Binding-site contacts:
Ligand atom OP1 contacts residue LYS18 of chain 1.B at 3.3 Å (salt-bridge).
Ligand atom C6 contacts residue TYR58 of chain 4.B at 3.5 Å (hydrophobic).
Ligand atom C2 contacts residue TRP21 of chain 2.B at 3.8 Å (hydrophobic).
Ligand atom O3' contacts residue TYR19 of chain 1.B at 3.0 Å (h-bond).
Ligand atom O4' contacts residue TRP21 of chain 2.B at 3.6 Å.
Ligand atom C5 contacts residue TRP21 of chain 2.B at 3.4 Å (hydrophobic).
Ligand atom O2' contacts residue TYR19 of chain 1.B at 3.4 Å.
Ligand atom N1 contacts residue TRP21 of chain 2.B at 3.5 Å.
Ligand atom OP2 contacts residue ARG202 of chain 4.A at 2.5 Å (salt-bridge).
Ligand atom C2' contacts residue ARG55 of chain 4.B at 3.6 Å.
Ligand atom O4' contacts residue CYS203 of chain 4.A at 3.5 Å (h-bond).
Ligand atom O4 contacts residue ASN205 of chain 4.A at 3.4 Å (h-bond).
Ligand atom OP1 contacts residue TYR19 of chain 1.B at 3.1 Å (h-bond).
Ligand atom OP2 contacts residue THR17 of chain 2.B at 3.2 Å.
Ligand atom N3 contacts residue TRP21 of chain 2.B at 3.8 Å.
Ligand atom O6 contacts residue TYR58 of chain 4.B at 3.0 Å (h-bond).
Ligand atom P contacts residue ARG202 of chain 4.A at 3.8 Å.
Ligand atom O2' contacts residue ARG55 of chain 4.B at 2.7 Å (salt-bridge).
Ligand atom C5' contacts residue ARG202 of chain 4.A at 3.0 Å.
Ligand atom O4 contacts residue ARG68 of chain 4.B at 3.7 Å.
Ligand atom O2 contacts residue ARG55 of chain 4.B at 3.2 Å (salt-bridge).
Ligand atom C1' contacts residue TRP21 of chain 2.B at 3.7 Å (hydrophobic).
Ligand atom N1 contacts residue ALA56 of chain 4.B at 3.2 Å (h-bond).
Ligand atom OP2 contacts residue MET15 of chain 2.B at 3.5 Å.
Ligand atom N1 contacts residue TYR58 of chain 4.B at 3.6 Å.
Ligand atom C1' contacts residue ARG55 of chain 4.B at 3.4 Å.
Ligand atom O3' contacts residue ARG55 of chain 4.B at 3.6 Å.
Ligand atom N3 contacts residue ARG55 of chain 4.B at 3.5 Å (salt-bridge).
Ligand atom N2 contacts residue ARG55 of chain 4.B at 3.7 Å.
Ligand atom O2' contacts residue THR17 of chain 2.B at 3.3 Å (h-bond).
Ligand atom C6 contacts residue TRP21 of chain 2.B at 3.3 Å (hydrophobic).
Ligand atom O4 contacts residue TRP21 of chain 2.B at 3.6 Å.
Ligand atom P contacts residue TYR19 of chain 1.B at 3.7 Å.
Ligand atom C4 contacts residue ARG68 of chain 4.B at 3.7 Å.
Ligand atom N2 contacts residue THR17 of chain 2.B at 3.8 Å.
Ligand atom O2 contacts residue TYR58 of chain 4.B at 3.8 Å.
Ligand atom N3 contacts residue ASN205 of chain 4.A at 3.7 Å.
Ligand atom C4 contacts residue TRP21 of chain 2.B at 3.7 Å (hydrophobic).
Ligand atom C2 contacts residue ALA56 of chain 4.B at 3.7 Å (hydrophobic).
Ligand atom N2 contacts residue ALA56 of chain 4.B at 3.3 Å (h-bond).

Sequence of chain 4.B:
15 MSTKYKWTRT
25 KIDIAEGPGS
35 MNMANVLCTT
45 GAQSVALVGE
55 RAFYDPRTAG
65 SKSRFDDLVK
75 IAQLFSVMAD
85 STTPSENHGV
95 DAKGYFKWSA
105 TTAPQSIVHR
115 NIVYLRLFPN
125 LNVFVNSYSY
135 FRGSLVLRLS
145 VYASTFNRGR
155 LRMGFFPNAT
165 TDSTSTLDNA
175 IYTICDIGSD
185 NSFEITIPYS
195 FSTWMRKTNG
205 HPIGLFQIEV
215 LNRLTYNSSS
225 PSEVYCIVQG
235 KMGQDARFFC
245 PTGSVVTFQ

Sequence of chain 1.B:
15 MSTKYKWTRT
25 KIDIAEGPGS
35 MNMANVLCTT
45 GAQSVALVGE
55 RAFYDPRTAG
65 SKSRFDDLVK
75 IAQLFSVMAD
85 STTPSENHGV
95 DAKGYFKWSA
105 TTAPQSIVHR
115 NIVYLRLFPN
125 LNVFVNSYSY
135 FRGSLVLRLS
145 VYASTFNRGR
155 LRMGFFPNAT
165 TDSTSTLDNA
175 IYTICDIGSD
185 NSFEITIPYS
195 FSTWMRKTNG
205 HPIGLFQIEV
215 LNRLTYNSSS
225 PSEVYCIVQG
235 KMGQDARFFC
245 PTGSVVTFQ

The small molecule below binds the protein below.
Small molecule (SMILES): Nc1nc(=O)c2ncn([C@@H]3O[C@H](CO)[C@@H](O[P](=O)(O)OC[C@H]4O[C@@H](n5ccc(=O)[nH]c5=O)[C@H](O)[C@@H]4O[P](=O)(O)OC[C@H]4O[C@@H](n5ccc(=O)[nH]c5=O)[C@H](O)[C@@H]4O[P](=O)(O)OC[C@H]4O[C@@H](n5ccc(=O)[nH]c5=O)[C@H](O)[C@@H]4O[P](=O)(O)OC[C@H]4O[C@@H](n5ccc(=O)[nH]c5=O)[C@H](O)[C@@H]4O[P](=O)(O)OC[C@H]4O[C@@H](n5ccc(=O)[nH]c5=O)[C@H](O)[C@@H]4O)[C@H]3O)c2[nH]1

Sequence of chain 2.B:
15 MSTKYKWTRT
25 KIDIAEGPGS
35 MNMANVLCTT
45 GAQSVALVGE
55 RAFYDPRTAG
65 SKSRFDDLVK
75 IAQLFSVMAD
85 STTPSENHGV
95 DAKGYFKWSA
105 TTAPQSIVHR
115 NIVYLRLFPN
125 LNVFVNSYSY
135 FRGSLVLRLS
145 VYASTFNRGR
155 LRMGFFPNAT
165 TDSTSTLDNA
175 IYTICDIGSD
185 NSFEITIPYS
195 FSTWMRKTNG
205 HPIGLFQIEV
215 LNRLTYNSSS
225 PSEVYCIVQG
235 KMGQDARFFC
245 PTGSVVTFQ

Sequence of chain 4.A:
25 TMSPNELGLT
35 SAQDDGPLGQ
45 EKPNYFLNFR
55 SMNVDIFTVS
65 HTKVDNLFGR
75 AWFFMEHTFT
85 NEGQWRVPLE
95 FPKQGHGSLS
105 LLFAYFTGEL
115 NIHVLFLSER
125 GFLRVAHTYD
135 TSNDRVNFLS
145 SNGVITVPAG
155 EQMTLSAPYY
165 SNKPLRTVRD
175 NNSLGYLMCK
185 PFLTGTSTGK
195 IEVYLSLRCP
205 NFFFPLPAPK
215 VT